Sequence of chain 1.A:
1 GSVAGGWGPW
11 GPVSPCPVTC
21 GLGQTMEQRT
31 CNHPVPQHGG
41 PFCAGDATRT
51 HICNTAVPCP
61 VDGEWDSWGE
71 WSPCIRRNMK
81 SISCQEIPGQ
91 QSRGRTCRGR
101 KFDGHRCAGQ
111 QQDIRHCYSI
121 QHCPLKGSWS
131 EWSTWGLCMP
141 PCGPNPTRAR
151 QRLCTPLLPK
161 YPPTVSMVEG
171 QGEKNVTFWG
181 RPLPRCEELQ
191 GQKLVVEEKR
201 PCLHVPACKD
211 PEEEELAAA

This small molecule binds to this protein.
Small molecule (SMILES): OC[C@H]1O[C@H](O)[C@@H](O)[C@@H](O)[C@@H]1O

Binding-site contacts:
Ligand atom C1 contacts residue CYS186 of chain 1.A at 4.5 Å (hydrophobic).
Ligand atom C5 contacts residue LEU189 of chain 1.A at 4.2 Å (hydrophobic).
Ligand atom O5 contacts residue TRP129 of chain 1.A at 2.4 Å.
Ligand atom C3 contacts residue GLU188 of chain 1.A at 3.9 Å.
Ligand atom C5 contacts residue TRP129 of chain 1.A at 3.1 Å (hydrophobic).
Ligand atom C4 contacts residue TRP129 of chain 1.A at 3.7 Å (hydrophobic).
Ligand atom O4 contacts residue LEU189 of chain 1.A at 3.5 Å.
Ligand atom C1 contacts residue TRP129 of chain 1.A at 1.5 Å (hydrophobic).
Ligand atom C2 contacts residue TRP129 of chain 1.A at 2.5 Å (hydrophobic).
Ligand atom O3 contacts residue GLU188 of chain 1.A at 3.3 Å (salt-bridge).
Ligand atom O3 contacts residue GLU187 of chain 1.A at 3.1 Å (salt-bridge).
Ligand atom C2 contacts residue GLU187 of chain 1.A at 3.4 Å.
Ligand atom C5 contacts residue ARG152 of chain 1.A at 4.1 Å.
Ligand atom C1 contacts residue GLU187 of chain 1.A at 4.3 Å.
Ligand atom O3 contacts residue TRP129 of chain 1.A at 4.2 Å.
Ligand atom C6 contacts residue ARG152 of chain 1.A at 3.7 Å.
Ligand atom O5 contacts residue ARG152 of chain 1.A at 4.4 Å.
Ligand atom C3 contacts residue TRP129 of chain 1.A at 3.1 Å (hydrophobic).
Ligand atom C2 contacts residue CYS186 of chain 1.A at 4.3 Å (hydrophobic).
Ligand atom O2 contacts residue GLU187 of chain 1.A at 4.5 Å.
Ligand atom C3 contacts residue GLU187 of chain 1.A at 3.2 Å.
Ligand atom O4 contacts residue GLU188 of chain 1.A at 3.9 Å.
Ligand atom O2 contacts residue TRP129 of chain 1.A at 3.7 Å.
Ligand atom C6 contacts residue TRP129 of chain 1.A at 4.5 Å (hydrophobic).
Ligand atom C3 contacts residue LEU189 of chain 1.A at 4.1 Å (hydrophobic).
Ligand atom O3 contacts residue LEU189 of chain 1.A at 4.4 Å.
Ligand atom C4 contacts residue LEU189 of chain 1.A at 4.3 Å (hydrophobic).